Binding-site contacts:
Ligand atom C2' contacts residue DA4 of chain 45.D at 3.5 Å.
Ligand atom C3' contacts residue DA4 of chain 45.D at 3.3 Å.
Ligand atom OP1 contacts residue DA4 of chain 45.D at 2.2 Å.
Ligand atom C5' contacts residue DA4 of chain 45.D at 4.0 Å.
Ligand atom O5' contacts residue DA4 of chain 45.D at 4.0 Å.
Ligand atom C4' contacts residue DA4 of chain 45.D at 4.3 Å.
Ligand atom OP2 contacts residue DA4 of chain 45.D at 3.6 Å.
Ligand atom O3' contacts residue DA4 of chain 45.D at 4.2 Å.
Ligand atom P contacts residue DA4 of chain 45.D at 3.2 Å.

This protein binds this small molecule.
Small molecule (SMILES): Nc1ccn([C@H]2C[C@H](O)[C@@H](COP(=O)(O)O)O2)c(=O)n1